This protein binds this small molecule.
Small molecule (SMILES): Cc1cn([C@H]2C[C@H](O[P](=O)(O)OC[C@H]3O[C@@H](n4cnc5c(N)ncnc54)C[C@@H]3O[P](=O)(O)OC[C@H]3O[C@@H](n4cnc5c(=O)nc(N)[nH]c54)C[C@@H]3O[P](=O)(O)OC[C@H]3O[C@@H](n4cnc5c(N)ncnc54)C[C@@H]3OP(=O)(O)O)[C@@H](CO[P](=O)(O)O[C@H]3C[C@H](n4cc(C)c(=O)[nH]c4=O)O[C@@H]3CO[P](=O)(O)O[C@H]3C[C@H](n4cnc5c(N)ncnc54)O[C@@H]3CO[P](=O)(O)O[C@H]3C[C@H](n4ccc(N)nc4=O)O[C@@H]3CO)O2)c(=O)[nH]c1=O

Binding-site contacts:
Ligand atom O4 contacts residue DT3 of chain 1.B at 3.2 Å (h-bond).
Ligand atom C2 contacts residue DT3 of chain 1.B at 3.4 Å.
Ligand atom C4 contacts residue DA4 of chain 1.B at 3.3 Å.
Ligand atom C6 contacts residue DA5 of chain 1.B at 3.4 Å.
Ligand atom N6 contacts residue DT6 of chain 1.B at 2.7 Å (h-bond).
Ligand atom OP1 contacts residue GLY231 of chain 1.C at 3.3 Å.
Ligand atom C2 contacts residue DT6 of chain 1.B at 3.4 Å.
Ligand atom N1 contacts residue DT6 of chain 1.B at 2.6 Å (h-bond).
Ligand atom N1 contacts residue DT3 of chain 1.B at 2.6 Å (h-bond).
Ligand atom OP1 contacts residue THR233 of chain 1.C at 3.3 Å (h-bond).
Ligand atom C4 contacts residue DA5 of chain 1.B at 3.5 Å.
Ligand atom C6 contacts residue DT3 of chain 1.B at 3.4 Å.
Ligand atom O6 contacts residue DC2 of chain 1.B at 3.0 Å (h-bond).
Ligand atom N3 contacts residue DA4 of chain 1.B at 2.5 Å (h-bond).
Ligand atom C2 contacts residue DG7 of chain 1.B at 3.2 Å.
Ligand atom OP1 contacts residue LYS234 of chain 1.C at 3.5 Å (salt-bridge).
Ligand atom N3 contacts residue DG7 of chain 1.B at 3.5 Å (h-bond).
Ligand atom N3 contacts residue DA5 of chain 1.B at 2.8 Å (h-bond).
Ligand atom O6 contacts residue DT1 of chain 1.B at 3.3 Å (h-bond).
Ligand atom N6 contacts residue DA5 of chain 1.B at 2.8 Å (h-bond).
Ligand atom N1 contacts residue DC2 of chain 1.B at 3.3 Å (h-bond).
Ligand atom C6 contacts residue DT6 of chain 1.B at 3.4 Å.
Ligand atom C2 contacts residue DT1 of chain 1.B at 3.2 Å.
Ligand atom N6 contacts residue DC2 of chain 1.B at 3.1 Å (h-bond).
Ligand atom O2 contacts residue DA4 of chain 1.B at 3.2 Å.
Ligand atom N6 contacts residue DT1 of chain 1.B at 2.9 Å (h-bond).
Ligand atom O4 contacts residue DA5 of chain 1.B at 3.2 Å (h-bond).
Ligand atom C2 contacts residue DA4 of chain 1.B at 3.3 Å.
Ligand atom C6 contacts residue DT1 of chain 1.B at 3.4 Å.
Ligand atom N1 contacts residue DG7 of chain 1.B at 3.5 Å (h-bond).
Ligand atom O4 contacts residue DA4 of chain 1.B at 2.8 Å (h-bond).
Ligand atom OP1 contacts residue GLU232 of chain 1.C at 3.1 Å (salt-bridge).
Ligand atom N1 contacts residue DA5 of chain 1.B at 3.3 Å (h-bond).
Ligand atom O2 contacts residue DG7 of chain 1.B at 3.0 Å (h-bond).
Ligand atom O2 contacts residue DA5 of chain 1.B at 3.5 Å.
Ligand atom N6 contacts residue DT3 of chain 1.B at 2.7 Å (h-bond).
Ligand atom N1 contacts residue DT1 of chain 1.B at 2.8 Å (h-bond).
Ligand atom OP1 contacts residue LYS230 of chain 1.C at 3.0 Å (salt-bridge).
Ligand atom N3 contacts residue DG7 of chain 1.B at 3.5 Å (h-bond).
Ligand atom N2 contacts residue DT3 of chain 1.B at 3.5 Å (h-bond).

Sequence of chain 1.C:
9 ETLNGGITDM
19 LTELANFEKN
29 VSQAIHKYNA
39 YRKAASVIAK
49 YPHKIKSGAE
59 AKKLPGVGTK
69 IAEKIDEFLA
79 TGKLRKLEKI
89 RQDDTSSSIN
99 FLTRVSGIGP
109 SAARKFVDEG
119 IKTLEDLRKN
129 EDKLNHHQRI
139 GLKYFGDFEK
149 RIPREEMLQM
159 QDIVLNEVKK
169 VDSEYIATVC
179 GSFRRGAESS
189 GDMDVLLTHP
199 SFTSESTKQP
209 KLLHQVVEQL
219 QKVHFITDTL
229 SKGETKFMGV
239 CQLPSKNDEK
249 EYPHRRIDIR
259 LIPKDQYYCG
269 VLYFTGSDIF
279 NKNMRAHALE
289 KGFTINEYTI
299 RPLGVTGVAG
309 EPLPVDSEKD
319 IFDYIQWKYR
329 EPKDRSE